Binding-site contacts:
Ligand atom O1 contacts residue EDO1 of chain 1.C at 1.8 Å (h-bond).
Ligand atom C2 contacts residue EDO1 of chain 1.D at 1.1 Å.
Ligand atom C9 contacts residue GLU63 of chain 1.A at 3.5 Å.
Ligand atom N2 contacts residue VAL64 of chain 1.A at 3.9 Å.
Ligand atom C7 contacts residue PHE116 of chain 1.A at 3.8 Å (hydrophobic).
Ligand atom N2 contacts residue EDO1 of chain 1.D at 3.3 Å (h-bond).
Ligand atom C3 contacts residue EDO1 of chain 1.D at 2.8 Å.
Ligand atom C3 contacts residue PHE116 of chain 1.A at 3.4 Å (hydrophobic).
Ligand atom C3 contacts residue EDO1 of chain 1.C at 1.8 Å.
Ligand atom C3 contacts residue ASN110 of chain 1.A at 3.4 Å.
Ligand atom C4 contacts residue ASN110 of chain 1.A at 3.7 Å.
Ligand atom C2 contacts residue ASN110 of chain 1.A at 3.9 Å.
Ligand atom C1 contacts residue ILE54 of chain 1.A at 3.7 Å (hydrophobic).
Ligand atom N1 contacts residue EDO1 of chain 1.D at 1.4 Å (h-bond).
Ligand atom C10 contacts residue VAL64 of chain 1.A at 3.5 Å (hydrophobic).
Ligand atom C2 contacts residue VAL59 of chain 1.A at 4.0 Å (hydrophobic).
Ligand atom O1 contacts residue EDO1 of chain 1.D at 1.6 Å (h-bond).
Ligand atom N1 contacts residue EDO1 of chain 1.C at 2.4 Å (h-bond).
Ligand atom C4 contacts residue EDO1 of chain 1.D at 3.4 Å.
Ligand atom C5 contacts residue EDO1 of chain 1.D at 4.1 Å.
Ligand atom C1 contacts residue EDO1 of chain 1.D at 0.7 Å.
Ligand atom C4 contacts residue EDO1 of chain 1.C at 0.8 Å.
Ligand atom O1 contacts residue VAL59 of chain 1.A at 4.2 Å.
Ligand atom O1 contacts residue ASN110 of chain 1.A at 3.0 Å (h-bond).
Ligand atom C4 contacts residue TYR109 of chain 1.A at 4.1 Å (hydrophobic).
Ligand atom C5 contacts residue VAL64 of chain 1.A at 3.7 Å (hydrophobic).
Ligand atom O1 contacts residue CYS106 of chain 1.A at 4.1 Å.
Ligand atom C1 contacts residue EDO1 of chain 1.C at 3.7 Å.
Ligand atom C10 contacts residue EDO1 of chain 1.C at 3.2 Å.
Ligand atom N1 contacts residue PHE116 of chain 1.A at 3.6 Å.
Ligand atom C2 contacts residue EDO1 of chain 1.C at 2.3 Å.
Ligand atom N2 contacts residue VAL59 of chain 1.A at 4.0 Å.
Ligand atom C1 contacts residue PHE55 of chain 1.A at 4.0 Å (hydrophobic).
Ligand atom C5 contacts residue EDO1 of chain 1.C at 1.9 Å.
Ligand atom C9 contacts residue VAL64 of chain 1.A at 4.1 Å (hydrophobic).
Ligand atom C6 contacts residue PHE116 of chain 1.A at 3.7 Å (hydrophobic).
Ligand atom N2 contacts residue EDO1 of chain 1.C at 1.3 Å.
Ligand atom C1 contacts residue VAL59 of chain 1.A at 3.9 Å (hydrophobic).
Ligand atom C7 contacts residue EDO1 of chain 1.C at 3.5 Å.
Ligand atom C6 contacts residue EDO1 of chain 1.C at 2.1 Å.

Sequence of chain 1.A:
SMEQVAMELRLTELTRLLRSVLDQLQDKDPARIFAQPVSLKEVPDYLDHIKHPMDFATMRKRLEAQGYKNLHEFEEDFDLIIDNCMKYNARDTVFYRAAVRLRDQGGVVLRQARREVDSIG

This small molecule binds to this protein.
Small molecule (SMILES): CC(=O)NCCNc1ccccc1